Binding-site contacts:
Ligand atom CAH contacts residue GLN354 of chain 1.B at 3.3 Å.
Ligand atom CAR contacts residue ASP204 of chain 1.B at 3.2 Å.
Ligand atom CAA contacts residue GLN181 of chain 1.B at 3.4 Å.
Ligand atom CAR contacts residue THR379 of chain 1.B at 3.8 Å.
Ligand atom NBB contacts residue TYR383 of chain 1.B at 4.0 Å.
Ligand atom CAH contacts residue ILE293 of chain 1.B at 4.0 Å (hydrophobic).
Ligand atom OAB contacts residue ILE201 of chain 1.B at 3.8 Å.
Ligand atom CAU contacts residue TYR205 of chain 1.B at 3.9 Å (hydrophobic).
Ligand atom CAR contacts residue TYR383 of chain 1.B at 3.3 Å (hydrophobic).
Ligand atom CAF contacts residue CYS274 of chain 1.B at 4.0 Å (hydrophobic).
Ligand atom CAT contacts residue MET208 of chain 1.B at 3.8 Å (hydrophobic).
Ligand atom CAH contacts residue SER297 of chain 1.B at 4.0 Å.
Ligand atom CAI contacts residue TYR205 of chain 1.B at 3.6 Å (hydrophobic).
Ligand atom CAL contacts residue GLN181 of chain 1.B at 3.5 Å.
Ligand atom CAS contacts residue GLN181 of chain 1.B at 3.4 Å.
Ligand atom CAT contacts residue GLN354 of chain 1.B at 4.0 Å.
Ligand atom CLAC contacts residue GLN354 of chain 1.B at 3.7 Å.
Ligand atom CAE contacts residue ILE293 of chain 1.B at 3.4 Å (hydrophobic).
Ligand atom CAK contacts residue GLN181 of chain 1.B at 3.5 Å.
Ligand atom CAW contacts residue GLN181 of chain 1.B at 3.5 Å.
Ligand atom CAQ contacts residue ASP204 of chain 1.B at 3.1 Å.
Ligand atom CAG contacts residue GLN181 of chain 1.B at 3.9 Å.
Ligand atom CAO contacts residue ASP204 of chain 1.B at 3.3 Å.
Ligand atom CAL contacts residue THR379 of chain 1.B at 3.6 Å.
Ligand atom CAI contacts residue MET208 of chain 1.B at 3.8 Å (hydrophobic).
Ligand atom CAZ contacts residue ASP204 of chain 1.B at 3.8 Å.
Ligand atom CLAD contacts residue TYR205 of chain 1.B at 3.3 Å.
Ligand atom CLAC contacts residue VAL353 of chain 1.B at 3.8 Å.
Ligand atom CAO contacts residue TRP350 of chain 1.B at 3.7 Å (hydrophobic).
Ligand atom CLAD contacts residue ASP204 of chain 1.B at 4.0 Å.
Ligand atom CAX contacts residue MET208 of chain 1.B at 3.9 Å (hydrophobic).
Ligand atom CAH contacts residue MET208 of chain 1.B at 3.8 Å (hydrophobic).
Ligand atom CAM contacts residue TRP350 of chain 1.B at 3.9 Å (hydrophobic).
Ligand atom CAE contacts residue SER297 of chain 1.B at 3.6 Å.
Ligand atom CAE contacts residue MET208 of chain 1.B at 3.5 Å (hydrophobic).
Ligand atom CAO contacts residue TYR383 of chain 1.B at 4.0 Å (hydrophobic).
Ligand atom CAL contacts residue TYR383 of chain 1.B at 3.9 Å (hydrophobic).
Ligand atom CAM contacts residue MET208 of chain 1.B at 3.6 Å (hydrophobic).
Ligand atom CAM contacts residue ASP204 of chain 1.B at 3.3 Å.
Ligand atom NBB contacts residue ASP204 of chain 1.B at 2.9 Å (salt-bridge).

Sequence of chain 1.B:
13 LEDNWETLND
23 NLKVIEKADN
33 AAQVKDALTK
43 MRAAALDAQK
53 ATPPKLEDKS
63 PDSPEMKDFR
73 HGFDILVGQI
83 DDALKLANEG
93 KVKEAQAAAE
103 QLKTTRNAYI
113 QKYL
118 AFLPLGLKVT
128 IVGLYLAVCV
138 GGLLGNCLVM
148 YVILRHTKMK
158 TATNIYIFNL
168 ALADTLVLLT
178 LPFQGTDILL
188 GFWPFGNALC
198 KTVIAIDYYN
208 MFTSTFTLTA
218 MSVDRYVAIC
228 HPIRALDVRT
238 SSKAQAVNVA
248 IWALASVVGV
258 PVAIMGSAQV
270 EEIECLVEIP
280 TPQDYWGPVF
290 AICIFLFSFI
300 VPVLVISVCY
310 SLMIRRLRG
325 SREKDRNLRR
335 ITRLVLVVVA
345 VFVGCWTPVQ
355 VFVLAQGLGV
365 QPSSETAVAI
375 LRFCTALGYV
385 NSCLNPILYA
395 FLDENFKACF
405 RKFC

The protein below binds the small molecule below.
Small molecule (SMILES): Cc1cccc2c1CC[C@H](CN1CCC(c3c(Cl)cccc3Cl)CC1)C[C@@H]2O